Sequence of chain 1.H:
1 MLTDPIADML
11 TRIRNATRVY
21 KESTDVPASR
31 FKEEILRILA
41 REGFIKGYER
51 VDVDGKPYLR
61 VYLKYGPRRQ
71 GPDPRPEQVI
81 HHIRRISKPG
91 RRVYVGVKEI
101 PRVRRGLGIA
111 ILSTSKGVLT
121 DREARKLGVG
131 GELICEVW

The protein below binds the small molecule below.
Small molecule (SMILES): NC[C@@H]1O[C@H](O[C@H]2[C@@H](O)[C@H](O[C@@H]3[C@@H](O)[C@H](N)C[C@H](N)[C@H]3O[C@H]3O[C@H](CO)[C@@H](O)[C@H](O)[C@H]3N)O[C@@H]2CO)[C@H](N)[C@@H](O)[C@@H]1O

Binding-site contacts:
Ligand atom O31 contacts residue LYS88 of chain 1.H at 4.3 Å.